Binding-site contacts:
Ligand atom O2A contacts residue LYS212 of chain 1.E at 3.1 Å (salt-bridge).
Ligand atom O1B contacts residue GLY211 of chain 1.E at 3.0 Å (h-bond).
Ligand atom PB contacts residue GLY209 of chain 1.E at 3.3 Å.
Ligand atom O2B contacts residue PRO208 of chain 1.E at 3.6 Å.
Ligand atom N7 contacts residue GLY211 of chain 1.E at 3.7 Å.
Ligand atom O1B contacts residue LYS212 of chain 1.E at 2.4 Å (salt-bridge).
Ligand atom N7 contacts residue VAL210 of chain 1.E at 3.7 Å.
Ligand atom PB contacts residue GLY211 of chain 1.E at 3.2 Å.
Ligand atom C2 contacts residue ILE349 of chain 1.E at 3.6 Å (hydrophobic).
Ligand atom O2A contacts residue ALA214 of chain 1.E at 3.7 Å.
Ligand atom N1 contacts residue ILE181 of chain 1.E at 3.5 Å (h-bond).
Ligand atom O3B contacts residue LYS212 of chain 1.E at 2.6 Å (salt-bridge).
Ligand atom S1G contacts residue ARG332 of chain 1.D at 2.7 Å (salt-bridge).
Ligand atom O3A contacts residue VAL210 of chain 1.E at 3.4 Å (h-bond).
Ligand atom C8 contacts residue GLY211 of chain 1.E at 3.4 Å.
Ligand atom C8 contacts residue PRO387 of chain 1.E at 3.5 Å (hydrophobic).
Ligand atom C6 contacts residue ILE349 of chain 1.E at 3.5 Å (hydrophobic).
Ligand atom O1B contacts residue VAL210 of chain 1.E at 3.6 Å (h-bond).
Ligand atom O3A contacts residue GLY211 of chain 1.E at 3.4 Å (h-bond).
Ligand atom C6 contacts residue ILE181 of chain 1.E at 3.7 Å (hydrophobic).
Ligand atom O1B contacts residue THR213 of chain 1.E at 3.6 Å.
Ligand atom C5' contacts residue GLY211 of chain 1.E at 3.4 Å.
Ligand atom S1G contacts residue ARG331 of chain 1.D at 3.0 Å (salt-bridge).
Ligand atom C2 contacts residue LEU353 of chain 1.E at 3.6 Å (hydrophobic).
Ligand atom PG contacts residue LYS212 of chain 1.E at 3.5 Å.
Ligand atom O2G contacts residue THR213 of chain 1.E at 3.5 Å (h-bond).
Ligand atom O2B contacts residue GLY209 of chain 1.E at 2.1 Å.
Ligand atom O3G contacts residue LYS212 of chain 1.E at 3.6 Å (salt-bridge).
Ligand atom PB contacts residue VAL210 of chain 1.E at 2.8 Å.
Ligand atom O2A contacts residue GLY211 of chain 1.E at 3.2 Å.
Ligand atom O3B contacts residue GLY209 of chain 1.E at 3.0 Å (h-bond).
Ligand atom N6 contacts residue ILE181 of chain 1.E at 3.0 Å (h-bond).
Ligand atom O3A contacts residue GLY209 of chain 1.E at 3.6 Å.
Ligand atom N6 contacts residue ILE349 of chain 1.E at 3.4 Å.
Ligand atom N3 contacts residue LEU353 of chain 1.E at 3.5 Å.
Ligand atom O2A contacts residue THR213 of chain 1.E at 3.0 Å (h-bond).
Ligand atom O2B contacts residue GLY211 of chain 1.E at 2.7 Å (h-bond).
Ligand atom PB contacts residue LYS212 of chain 1.E at 3.3 Å.
Ligand atom O2B contacts residue LYS212 of chain 1.E at 3.7 Å.
Ligand atom O2B contacts residue VAL210 of chain 1.E at 1.3 Å (h-bond).

Sequence of chain 1.D:
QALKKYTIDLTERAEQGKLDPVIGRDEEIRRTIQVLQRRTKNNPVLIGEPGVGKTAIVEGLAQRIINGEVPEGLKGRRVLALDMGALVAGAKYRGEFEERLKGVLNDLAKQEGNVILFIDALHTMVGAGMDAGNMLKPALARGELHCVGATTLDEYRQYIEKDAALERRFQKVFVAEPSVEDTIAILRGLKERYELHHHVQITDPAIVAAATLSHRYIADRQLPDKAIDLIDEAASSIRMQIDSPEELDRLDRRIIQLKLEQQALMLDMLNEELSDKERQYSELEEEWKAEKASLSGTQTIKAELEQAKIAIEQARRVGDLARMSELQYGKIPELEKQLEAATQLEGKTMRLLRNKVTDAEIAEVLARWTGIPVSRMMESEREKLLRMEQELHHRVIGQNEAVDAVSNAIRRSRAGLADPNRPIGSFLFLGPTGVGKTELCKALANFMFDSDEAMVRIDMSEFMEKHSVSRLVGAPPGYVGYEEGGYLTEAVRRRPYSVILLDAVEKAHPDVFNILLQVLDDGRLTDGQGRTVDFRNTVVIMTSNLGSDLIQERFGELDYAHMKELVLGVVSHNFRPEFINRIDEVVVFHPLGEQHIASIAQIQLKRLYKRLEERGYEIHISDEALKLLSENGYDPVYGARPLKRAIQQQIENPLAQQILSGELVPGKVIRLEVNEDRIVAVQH

A small-molecule ligand and the protein it binds are described below.
Small molecule (SMILES): Nc1ncnc2c1ncn2[C@@H]1O[C@H](COP(=O)(O)OP(=O)(O)OP(O)(O)=S)[C@@H](O)[C@H]1O

Sequence of chain 1.E:
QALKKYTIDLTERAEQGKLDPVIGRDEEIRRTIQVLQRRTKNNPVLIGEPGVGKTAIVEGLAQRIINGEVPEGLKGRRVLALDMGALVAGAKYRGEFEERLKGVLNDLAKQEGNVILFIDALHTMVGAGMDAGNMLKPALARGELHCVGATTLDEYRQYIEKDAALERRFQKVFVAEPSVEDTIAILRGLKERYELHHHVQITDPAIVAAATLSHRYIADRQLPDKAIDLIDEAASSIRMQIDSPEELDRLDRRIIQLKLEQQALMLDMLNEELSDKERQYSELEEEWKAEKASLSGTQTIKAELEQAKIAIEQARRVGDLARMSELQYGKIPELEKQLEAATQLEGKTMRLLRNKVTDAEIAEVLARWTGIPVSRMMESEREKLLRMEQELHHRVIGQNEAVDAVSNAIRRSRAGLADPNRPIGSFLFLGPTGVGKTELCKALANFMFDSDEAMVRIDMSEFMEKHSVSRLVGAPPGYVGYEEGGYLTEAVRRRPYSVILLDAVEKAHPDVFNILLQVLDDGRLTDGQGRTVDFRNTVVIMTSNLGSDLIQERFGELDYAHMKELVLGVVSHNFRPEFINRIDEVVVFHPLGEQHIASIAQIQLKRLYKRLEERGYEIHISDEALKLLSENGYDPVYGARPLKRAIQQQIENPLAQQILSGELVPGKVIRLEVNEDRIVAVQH